Binding-site contacts:
Ligand atom N1 contacts residue ILE379 of chain 1.A at 3.9 Å.
Ligand atom N7 contacts residue PRO215 of chain 1.A at 3.9 Å.
Ligand atom C8 contacts residue CYS214 of chain 1.A at 3.6 Å (hydrophobic).
Ligand atom O2' contacts residue GLU307 of chain 1.A at 2.3 Å (salt-bridge).
Ligand atom C6 contacts residue TYR382 of chain 1.A at 3.7 Å (hydrophobic).
Ligand atom N7 contacts residue TYR213 of chain 1.A at 3.2 Å.
Ligand atom C5' contacts residue TYR216 of chain 1.A at 3.7 Å (hydrophobic).
Ligand atom C2 contacts residue SER406 of chain 1.A at 3.6 Å.
Ligand atom N6 contacts residue THR380 of chain 1.A at 3.2 Å (h-bond).
Ligand atom O4' contacts residue D5E1 of chain 1.C at 3.5 Å.
Ligand atom C4 contacts residue LEU346 of chain 1.A at 3.6 Å (hydrophobic).
Ligand atom N6 contacts residue TYR382 of chain 1.A at 3.7 Å.
Ligand atom N1 contacts residue LEU346 of chain 1.A at 4.0 Å.
Ligand atom C3' contacts residue GLU307 of chain 1.A at 3.6 Å.
Ligand atom N1 contacts residue TYR382 of chain 1.A at 3.7 Å.
Ligand atom C5' contacts residue CYS214 of chain 1.A at 4.0 Å (hydrophobic).
Ligand atom C2 contacts residue THR380 of chain 1.A at 3.9 Å.
Ligand atom C4' contacts residue D5E1 of chain 1.C at 3.8 Å.
Ligand atom O2' contacts residue LEU344 of chain 1.A at 4.0 Å.
Ligand atom N1 contacts residue THR380 of chain 1.A at 3.2 Å (h-bond).
Ligand atom C5' contacts residue D5E1 of chain 1.C at 4.0 Å.
Ligand atom N3 contacts residue SER377 of chain 1.A at 3.5 Å.
Ligand atom C2 contacts residue SER377 of chain 1.A at 3.9 Å.
Ligand atom C2' contacts residue GLU307 of chain 1.A at 3.2 Å.
Ligand atom N6 contacts residue ILE379 of chain 1.A at 3.8 Å.
Ligand atom N7 contacts residue CYS214 of chain 1.A at 3.2 Å.
Ligand atom C6 contacts residue TYR213 of chain 1.A at 4.0 Å (hydrophobic).
Ligand atom O3' contacts residue GLU307 of chain 1.A at 2.9 Å (salt-bridge).
Ligand atom N3 contacts residue LEU346 of chain 1.A at 3.3 Å.
Ligand atom N1 contacts residue VAL378 of chain 1.A at 3.9 Å.
Ligand atom C8 contacts residue TYR213 of chain 1.A at 3.7 Å (hydrophobic).
Ligand atom C6 contacts residue ILE379 of chain 1.A at 4.0 Å (hydrophobic).
Ligand atom C6 contacts residue THR380 of chain 1.A at 3.8 Å.
Ligand atom N3 contacts residue SER406 of chain 1.A at 3.7 Å.
Ligand atom O3' contacts residue LEU344 of chain 1.A at 3.7 Å.
Ligand atom O3' contacts residue MET1 of chain 1.E at 3.9 Å.
Ligand atom N6 contacts residue TYR213 of chain 1.A at 2.9 Å (h-bond).
Ligand atom C2 contacts residue VAL378 of chain 1.A at 3.4 Å (hydrophobic).
Ligand atom C3' contacts residue SF41 of chain 1.D at 4.0 Å.
Ligand atom C2 contacts residue LEU346 of chain 1.A at 3.5 Å (hydrophobic).

This small molecule binds to this protein.
Small molecule (SMILES): C[C@H]1O[C@@H](n2cnc3c(N)ncnc32)[C@H](O)[C@@H]1O

Sequence of chain 1.A:
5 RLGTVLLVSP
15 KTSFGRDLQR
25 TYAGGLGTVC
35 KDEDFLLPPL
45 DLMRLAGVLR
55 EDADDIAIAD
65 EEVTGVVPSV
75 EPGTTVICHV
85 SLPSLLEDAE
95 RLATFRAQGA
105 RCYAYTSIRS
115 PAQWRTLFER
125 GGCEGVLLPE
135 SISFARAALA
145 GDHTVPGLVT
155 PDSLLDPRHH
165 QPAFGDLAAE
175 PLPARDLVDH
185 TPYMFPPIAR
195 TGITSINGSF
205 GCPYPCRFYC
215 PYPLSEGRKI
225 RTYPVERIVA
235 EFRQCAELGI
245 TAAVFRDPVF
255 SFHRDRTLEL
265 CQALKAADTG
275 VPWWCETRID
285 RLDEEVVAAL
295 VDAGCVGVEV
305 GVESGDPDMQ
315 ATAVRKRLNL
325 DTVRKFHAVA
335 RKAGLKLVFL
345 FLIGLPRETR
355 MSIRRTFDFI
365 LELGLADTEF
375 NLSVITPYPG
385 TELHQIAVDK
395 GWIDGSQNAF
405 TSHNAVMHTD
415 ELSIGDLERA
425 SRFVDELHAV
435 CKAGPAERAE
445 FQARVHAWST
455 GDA